Sequence of chain 1.C:
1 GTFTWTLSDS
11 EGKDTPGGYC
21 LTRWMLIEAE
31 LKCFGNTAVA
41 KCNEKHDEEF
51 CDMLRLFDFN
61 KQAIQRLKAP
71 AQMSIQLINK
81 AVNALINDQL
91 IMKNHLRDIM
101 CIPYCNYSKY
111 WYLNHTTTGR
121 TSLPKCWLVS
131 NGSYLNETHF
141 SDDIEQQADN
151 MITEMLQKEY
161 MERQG

Binding-site contacts:
Ligand atom O7 contacts residue ASN114 of chain 1.C at 3.7 Å.
Ligand atom C1 contacts residue ASN114 of chain 1.C at 1.5 Å.
Ligand atom N2 contacts residue ASN114 of chain 1.C at 3.0 Å (h-bond).
Ligand atom C3 contacts residue ASN114 of chain 1.C at 3.9 Å.
Ligand atom O5 contacts residue ASN114 of chain 1.C at 2.4 Å (h-bond).
Ligand atom C5 contacts residue ASN114 of chain 1.C at 3.8 Å.
Ligand atom C8 contacts residue CYS33 of chain 1.C at 3.2 Å (hydrophobic).
Ligand atom C8 contacts residue THR121 of chain 1.C at 4.0 Å.
Ligand atom C7 contacts residue ASN114 of chain 1.C at 3.6 Å.
Ligand atom C7 contacts residue THR121 of chain 1.C at 4.3 Å.
Ligand atom C8 contacts residue PHE34 of chain 1.C at 3.9 Å (hydrophobic).
Ligand atom C7 contacts residue LYS32 of chain 1.C at 4.4 Å.
Ligand atom C4 contacts residue ASN114 of chain 1.C at 4.3 Å.
Ligand atom C7 contacts residue CYS33 of chain 1.C at 4.2 Å (hydrophobic).
Ligand atom O7 contacts residue LYS32 of chain 1.C at 3.6 Å.
Ligand atom C8 contacts residue LYS32 of chain 1.C at 4.4 Å.
Ligand atom O7 contacts residue TYR112 of chain 1.C at 2.6 Å (h-bond).
Ligand atom C2 contacts residue ASN114 of chain 1.C at 2.5 Å.
Ligand atom C8 contacts residue TYR112 of chain 1.C at 4.0 Å (hydrophobic).
Ligand atom N2 contacts residue THR121 of chain 1.C at 4.2 Å.
Ligand atom N2 contacts residue CYS33 of chain 1.C at 4.4 Å.
Ligand atom C7 contacts residue TYR112 of chain 1.C at 3.6 Å (hydrophobic).

A small-molecule ligand and the protein it binds are described below.
Small molecule (SMILES): CC(=O)N[C@H]1[C@H](O[C@H]2[C@H](O)[C@@H](NC(C)=O)CO[C@@H]2CO)O[C@H](CO)[C@@H](O)[C@@H]1O